The small molecule below binds the protein below.
Small molecule (SMILES): CC(=O)N[C@H]1[C@H](O[C@H]2[C@H](O)[C@@H](NC(C)=O)CO[C@@H]2CO)O[C@H](CO)[C@@H](O[C@@H]2O[C@H](CO)[C@@H](O)[C@H](O)[C@@H]2O)[C@@H]1O

Binding-site contacts:
Ligand atom C1 contacts residue ASN62 of chain 1.B at 1.4 Å.
Ligand atom C3 contacts residue ASN62 of chain 1.B at 3.8 Å.
Ligand atom O7 contacts residue ASN62 of chain 1.B at 3.7 Å.
Ligand atom C4 contacts residue ASN62 of chain 1.B at 4.3 Å.
Ligand atom C7 contacts residue PRO59 of chain 1.B at 4.3 Å (hydrophobic).
Ligand atom C1 contacts residue PRO60 of chain 1.B at 3.9 Å (hydrophobic).
Ligand atom O7 contacts residue PRO59 of chain 1.B at 3.3 Å.
Ligand atom C2 contacts residue ASN62 of chain 1.B at 2.5 Å.
Ligand atom C7 contacts residue ASN62 of chain 1.B at 3.5 Å.
Ligand atom O7 contacts residue PRO60 of chain 1.B at 2.9 Å (h-bond).
Ligand atom C5 contacts residue ASN62 of chain 1.B at 3.7 Å.
Ligand atom O7 contacts residue ASN55 of chain 1.B at 4.5 Å.
Ligand atom C7 contacts residue PRO60 of chain 1.B at 3.8 Å (hydrophobic).
Ligand atom C8 contacts residue ASN55 of chain 1.B at 3.6 Å.
Ligand atom O5 contacts residue ASN62 of chain 1.B at 2.4 Å (h-bond).
Ligand atom N2 contacts residue ASN62 of chain 1.B at 2.9 Å (h-bond).

Sequence of chain 1.B:
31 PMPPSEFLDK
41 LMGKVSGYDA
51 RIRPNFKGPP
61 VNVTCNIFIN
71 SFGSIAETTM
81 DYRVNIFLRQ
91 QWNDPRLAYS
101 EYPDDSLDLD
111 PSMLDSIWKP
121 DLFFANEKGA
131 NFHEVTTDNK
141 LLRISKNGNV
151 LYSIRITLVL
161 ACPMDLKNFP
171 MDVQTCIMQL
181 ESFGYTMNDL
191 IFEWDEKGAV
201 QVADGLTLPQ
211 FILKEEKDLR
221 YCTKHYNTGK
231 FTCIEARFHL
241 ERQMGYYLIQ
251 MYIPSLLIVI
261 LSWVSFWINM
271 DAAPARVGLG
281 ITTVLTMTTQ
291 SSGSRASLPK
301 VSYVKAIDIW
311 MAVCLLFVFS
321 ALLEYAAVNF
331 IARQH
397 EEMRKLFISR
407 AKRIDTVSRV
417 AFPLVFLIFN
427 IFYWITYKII